Sequence of chain 1.A:
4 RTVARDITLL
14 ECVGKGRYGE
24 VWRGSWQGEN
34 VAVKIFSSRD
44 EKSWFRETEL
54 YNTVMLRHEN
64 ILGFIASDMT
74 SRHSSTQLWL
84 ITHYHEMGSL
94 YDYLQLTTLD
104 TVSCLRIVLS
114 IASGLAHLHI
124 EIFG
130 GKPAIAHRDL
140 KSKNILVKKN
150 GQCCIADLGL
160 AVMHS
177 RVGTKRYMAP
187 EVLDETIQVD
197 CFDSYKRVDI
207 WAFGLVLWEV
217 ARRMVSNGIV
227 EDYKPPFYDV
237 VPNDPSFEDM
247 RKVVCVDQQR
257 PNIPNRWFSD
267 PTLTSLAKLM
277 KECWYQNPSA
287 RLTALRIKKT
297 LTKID

The protein below binds the small molecule below.
Small molecule (SMILES): COc1cc(-c2cncc(-c3ccc(C4CCN(C)CC4)cc3)c2C)cc(OC)c1OC

Binding-site contacts:
Ligand atom C25 contacts residue GLN80 of chain 2.B at 3.8 Å.
Ligand atom C32 contacts residue ARG8 of chain 2.B at 3.8 Å.
Ligand atom C07 contacts residue TRP29 of chain 1.A at 3.8 Å (hydrophobic).
Ligand atom O28 contacts residue ARG8 of chain 1.A at 3.1 Å (salt-bridge).
Ligand atom O31 contacts residue ASP71 of chain 2.B at 3.6 Å (salt-bridge).
Ligand atom C25 contacts residue TRP82 of chain 2.B at 3.5 Å (hydrophobic).
Ligand atom C21 contacts residue EDO1 of chain 1.R at 3.7 Å.
Ligand atom C29 contacts residue ASP71 of chain 2.B at 3.4 Å.
Ligand atom C29 contacts residue TRP82 of chain 2.B at 3.6 Å (hydrophobic).
Ligand atom C29 contacts residue ARG8 of chain 1.A at 3.5 Å.
Ligand atom C10 contacts residue LU81 of chain 1.J at 3.9 Å.
Ligand atom C22 contacts residue EDO1 of chain 1.R at 3.5 Å.
Ligand atom C22 contacts residue ARG4 of chain 1.A at 3.8 Å.
Ligand atom C27 contacts residue THR73 of chain 2.B at 3.7 Å.
Ligand atom C07 contacts residue ALA7 of chain 1.A at 3.4 Å (hydrophobic).
Ligand atom C09 contacts residue LU81 of chain 1.J at 3.5 Å.
Ligand atom C11 contacts residue LU81 of chain 1.J at 3.7 Å.
Ligand atom C26 contacts residue THR73 of chain 2.B at 3.8 Å.
Ligand atom C32 contacts residue ALA69 of chain 1.A at 3.7 Å (hydrophobic).
Ligand atom C12 contacts residue GLN80 of chain 2.B at 3.8 Å.
Ligand atom C13 contacts residue GLN80 of chain 2.B at 3.5 Å.
Ligand atom C26 contacts residue VAL6 of chain 1.A at 3.6 Å (hydrophobic).
Ligand atom C30 contacts residue ARG8 of chain 1.A at 3.8 Å.
Ligand atom C01 contacts residue TRP29 of chain 1.A at 3.5 Å (hydrophobic).
Ligand atom C16 contacts residue ARG4 of chain 1.A at 3.5 Å.
Ligand atom C32 contacts residue ASP71 of chain 2.B at 3.0 Å.
Ligand atom N08 contacts residue VAL6 of chain 1.A at 3.8 Å.
Ligand atom O28 contacts residue ASP71 of chain 2.B at 3.2 Å (salt-bridge).
Ligand atom C13 contacts residue LU81 of chain 1.J at 3.3 Å.
Ligand atom C30 contacts residue THR73 of chain 2.B at 3.9 Å.
Ligand atom O31 contacts residue ARG8 of chain 2.B at 3.5 Å (salt-bridge).
Ligand atom C12 contacts residue LU81 of chain 1.J at 3.5 Å.
Ligand atom C04 contacts residue ALA7 of chain 1.A at 3.7 Å (hydrophobic).
Ligand atom C26 contacts residue ARG8 of chain 1.A at 3.9 Å.
Ligand atom C17 contacts residue LU81 of chain 1.J at 3.8 Å.
Ligand atom C27 contacts residue ARG8 of chain 1.A at 3.5 Å.
Ligand atom C07 contacts residue VAL6 of chain 1.A at 3.5 Å (hydrophobic).
Ligand atom C25 contacts residue THR73 of chain 2.B at 3.1 Å.
Ligand atom C06 contacts residue VAL6 of chain 1.A at 3.7 Å (hydrophobic).
Ligand atom C16 contacts residue LU81 of chain 1.J at 3.9 Å.

Sequence of chain 2.B:
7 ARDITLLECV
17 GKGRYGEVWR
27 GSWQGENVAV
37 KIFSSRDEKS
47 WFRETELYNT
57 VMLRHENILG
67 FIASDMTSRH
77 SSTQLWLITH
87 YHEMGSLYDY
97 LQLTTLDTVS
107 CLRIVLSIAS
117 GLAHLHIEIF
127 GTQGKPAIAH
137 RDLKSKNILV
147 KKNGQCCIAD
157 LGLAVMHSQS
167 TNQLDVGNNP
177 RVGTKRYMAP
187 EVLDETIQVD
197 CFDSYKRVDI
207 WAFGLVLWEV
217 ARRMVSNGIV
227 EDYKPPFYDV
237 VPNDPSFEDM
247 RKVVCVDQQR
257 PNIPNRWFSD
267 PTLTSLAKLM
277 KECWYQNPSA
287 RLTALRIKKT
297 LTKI